Sequence of chain 1.A:
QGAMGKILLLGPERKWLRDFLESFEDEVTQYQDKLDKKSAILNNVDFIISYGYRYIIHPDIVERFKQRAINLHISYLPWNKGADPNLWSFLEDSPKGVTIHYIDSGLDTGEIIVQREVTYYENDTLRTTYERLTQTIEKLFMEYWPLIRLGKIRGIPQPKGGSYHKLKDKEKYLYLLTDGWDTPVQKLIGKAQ

A protein and the small-molecule ligand that binds it are described below.
Small molecule (SMILES): Nc1nc2c(c(=O)[nH]1)N[C@H](CN(C=O)c1ccc(C(=O)N[C@@H](CCC(=O)O)C(=O)O)cc1)CN2

Binding-site contacts:
Ligand atom NA2 contacts residue ASP125 of chain 1.A at 3.0 Å (salt-bridge).
Ligand atom N5 contacts residue ASN92 of chain 1.A at 3.4 Å (h-bond).
Ligand atom C2 contacts residue GLY127 of chain 1.A at 3.7 Å.
Ligand atom O5 contacts residue TYR74 of chain 1.A at 3.3 Å (h-bond).
Ligand atom C2 contacts residue ILE78 of chain 1.A at 3.8 Å (hydrophobic).
Ligand atom CD contacts residue TYR185 of chain 1.A at 3.5 Å (hydrophobic).
Ligand atom C4 contacts residue GLY127 of chain 1.A at 3.4 Å.
Ligand atom O2 contacts residue LYS187 of chain 1.A at 3.5 Å.
Ligand atom CG contacts residue TYR185 of chain 1.A at 3.6 Å (hydrophobic).
Ligand atom NA2 contacts residue ILE78 of chain 1.A at 3.0 Å (h-bond).
Ligand atom C6 contacts residue ASN92 of chain 1.A at 3.8 Å.
Ligand atom C18 contacts residue TYR74 of chain 1.A at 3.1 Å (hydrophobic).
Ligand atom O contacts residue ILE77 of chain 1.A at 3.7 Å.
Ligand atom N1 contacts residue ILE77 of chain 1.A at 3.7 Å.
Ligand atom O1 contacts residue LYS187 of chain 1.A at 3.7 Å.
Ligand atom OE1 contacts residue TYR185 of chain 1.A at 3.0 Å (h-bond).
Ligand atom CT contacts residue LEU188 of chain 1.A at 3.6 Å (hydrophobic).
Ligand atom C2 contacts residue ASP125 of chain 1.A at 3.4 Å.
Ligand atom N10 contacts residue TYR74 of chain 1.A at 3.7 Å.
Ligand atom NA2 contacts residue SER126 of chain 1.A at 3.4 Å (h-bond).
Ligand atom N8 contacts residue TYR76 of chain 1.A at 2.8 Å (h-bond).
Ligand atom C13 contacts residue ARG75 of chain 1.A at 3.3 Å.
Ligand atom N3 contacts residue ILE124 of chain 1.A at 3.4 Å.
Ligand atom C12 contacts residue ARG75 of chain 1.A at 3.0 Å.
Ligand atom N3 contacts residue GLY127 of chain 1.A at 2.8 Å (h-bond).
Ligand atom O4 contacts residue HIS122 of chain 1.A at 3.4 Å.
Ligand atom C2 contacts residue ILE124 of chain 1.A at 3.7 Å (hydrophobic).
Ligand atom O4 contacts residue ASP129 of chain 1.A at 2.9 Å (salt-bridge).
Ligand atom N1 contacts residue ILE78 of chain 1.A at 2.9 Å (h-bond).
Ligand atom C7 contacts residue TYR76 of chain 1.A at 3.6 Å (hydrophobic).
Ligand atom C4 contacts residue ASP129 of chain 1.A at 3.6 Å.
Ligand atom OE1 contacts residue LEU128 of chain 1.A at 3.3 Å.
Ligand atom O2 contacts residue LEU188 of chain 1.A at 2.8 Å (h-bond).
Ligand atom C7 contacts residue TYR74 of chain 1.A at 3.6 Å (hydrophobic).
Ligand atom O4 contacts residue GLY127 of chain 1.A at 3.4 Å (h-bond).
Ligand atom C16 contacts residue LEU128 of chain 1.A at 3.5 Å (hydrophobic).
Ligand atom O1 contacts residue LEU188 of chain 1.A at 3.5 Å (h-bond).
Ligand atom C13 contacts residue TYR76 of chain 1.A at 3.8 Å (hydrophobic).
Ligand atom N3 contacts residue ASP125 of chain 1.A at 3.0 Å (salt-bridge).
Ligand atom N5 contacts residue ASP129 of chain 1.A at 3.5 Å (salt-bridge).